The small molecule below binds the protein below.
Small molecule (SMILES): CC(=O)N[C@@H]1[C@@H](O)[C@H](O)[C@@H](CO)O[C@H]1O

Sequence of chain 1.B:
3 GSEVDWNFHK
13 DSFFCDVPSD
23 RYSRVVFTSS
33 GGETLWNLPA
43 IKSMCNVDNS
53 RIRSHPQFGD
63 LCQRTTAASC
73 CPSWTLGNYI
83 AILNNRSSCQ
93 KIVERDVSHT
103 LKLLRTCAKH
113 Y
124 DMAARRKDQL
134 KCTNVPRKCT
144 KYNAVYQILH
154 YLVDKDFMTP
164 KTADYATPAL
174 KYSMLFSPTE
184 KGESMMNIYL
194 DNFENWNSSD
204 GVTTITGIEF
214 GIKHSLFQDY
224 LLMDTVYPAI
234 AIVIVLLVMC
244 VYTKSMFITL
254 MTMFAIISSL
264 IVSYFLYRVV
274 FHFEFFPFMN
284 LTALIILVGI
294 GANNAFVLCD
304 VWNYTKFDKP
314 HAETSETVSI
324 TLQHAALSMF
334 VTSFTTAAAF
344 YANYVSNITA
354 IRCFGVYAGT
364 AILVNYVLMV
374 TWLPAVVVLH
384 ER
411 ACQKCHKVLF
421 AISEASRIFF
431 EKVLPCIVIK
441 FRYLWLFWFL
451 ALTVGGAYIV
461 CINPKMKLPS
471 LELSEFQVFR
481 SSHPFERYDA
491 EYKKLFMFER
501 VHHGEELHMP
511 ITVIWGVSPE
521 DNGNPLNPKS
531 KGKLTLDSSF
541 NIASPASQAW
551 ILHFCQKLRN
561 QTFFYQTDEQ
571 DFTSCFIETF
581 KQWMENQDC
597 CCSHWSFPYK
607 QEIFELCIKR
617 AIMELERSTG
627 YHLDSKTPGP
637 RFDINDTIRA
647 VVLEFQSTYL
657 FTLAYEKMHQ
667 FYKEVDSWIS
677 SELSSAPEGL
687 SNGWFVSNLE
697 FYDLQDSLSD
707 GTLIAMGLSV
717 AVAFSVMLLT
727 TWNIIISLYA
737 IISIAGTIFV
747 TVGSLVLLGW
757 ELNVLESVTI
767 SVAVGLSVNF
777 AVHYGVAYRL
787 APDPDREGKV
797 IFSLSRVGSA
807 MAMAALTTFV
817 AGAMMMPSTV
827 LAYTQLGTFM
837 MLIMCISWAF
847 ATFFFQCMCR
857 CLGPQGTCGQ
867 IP

Binding-site contacts:
Ligand atom C4 contacts residue ASN641 of chain 1.B at 4.3 Å.
Ligand atom C1 contacts residue ASN641 of chain 1.B at 1.5 Å.
Ligand atom N2 contacts residue ASN641 of chain 1.B at 3.0 Å (h-bond).
Ligand atom C2 contacts residue ASN641 of chain 1.B at 2.6 Å.
Ligand atom C6 contacts residue ASN641 of chain 1.B at 4.2 Å.
Ligand atom O5 contacts residue ASN641 of chain 1.B at 2.5 Å (h-bond).
Ligand atom C3 contacts residue ASN641 of chain 1.B at 3.9 Å.
Ligand atom O7 contacts residue ILE640 of chain 1.B at 4.3 Å.
Ligand atom O7 contacts residue ASN641 of chain 1.B at 3.9 Å.
Ligand atom C5 contacts residue ASN641 of chain 1.B at 3.7 Å.
Ligand atom C7 contacts residue ASN641 of chain 1.B at 3.6 Å.